Binding-site contacts:
Ligand atom PG contacts residue ARG47 of chain 1.D at 4.1 Å.
Ligand atom O3G contacts residue ARG47 of chain 1.D at 4.2 Å.
Ligand atom PB contacts residue ARG47 of chain 1.D at 4.0 Å.
Ligand atom O3B contacts residue MG1 of chain 1.L at 3.6 Å.
Ligand atom O3A contacts residue THR51 of chain 1.D at 3.5 Å (h-bond).
Ligand atom O1A contacts residue ILE52 of chain 1.D at 3.5 Å (h-bond).
Ligand atom PB contacts residue LYS50 of chain 1.D at 4.1 Å.
Ligand atom O2B contacts residue THR51 of chain 1.D at 1.9 Å (h-bond).
Ligand atom PA contacts residue LYS50 of chain 1.D at 4.1 Å.
Ligand atom O3B contacts residue ILE46 of chain 1.D at 4.1 Å.
Ligand atom O3G contacts residue ILE46 of chain 1.D at 3.7 Å.
Ligand atom O3G contacts residue ASN174 of chain 1.D at 2.9 Å (h-bond).
Ligand atom O1A contacts residue LYS50 of chain 1.D at 2.5 Å (salt-bridge).
Ligand atom O2A contacts residue GLY49 of chain 1.D at 3.5 Å (h-bond).
Ligand atom PA contacts residue GLY49 of chain 1.D at 4.0 Å.
Ligand atom O1B contacts residue ARG47 of chain 1.D at 3.6 Å.
Ligand atom O2G contacts residue THR51 of chain 1.D at 3.8 Å.
Ligand atom O1A contacts residue THR51 of chain 1.D at 2.7 Å (h-bond).
Ligand atom O3G contacts residue MG1 of chain 1.L at 4.1 Å.
Ligand atom O1B contacts residue LYS50 of chain 1.D at 3.3 Å.
Ligand atom O5' contacts residue ILE52 of chain 1.D at 3.6 Å.
Ligand atom PA contacts residue THR51 of chain 1.D at 4.0 Å.
Ligand atom O2B contacts residue ASN172 of chain 1.D at 4.2 Å.
Ligand atom O1A contacts residue GLY49 of chain 1.D at 3.1 Å.
Ligand atom O2B contacts residue MG1 of chain 1.L at 2.2 Å.
Ligand atom O5' contacts residue THR51 of chain 1.D at 3.5 Å.
Ligand atom O1B contacts residue GLY49 of chain 1.D at 3.7 Å.
Ligand atom O1B contacts residue ALA48 of chain 1.D at 3.1 Å (h-bond).
Ligand atom O1B contacts residue THR51 of chain 1.D at 4.2 Å.
Ligand atom PB contacts residue MG1 of chain 1.L at 3.4 Å.
Ligand atom S1G contacts residue ARG47 of chain 1.D at 4.2 Å.
Ligand atom O2A contacts residue ARG47 of chain 1.D at 4.2 Å.
Ligand atom O1B contacts residue SER45 of chain 1.D at 4.1 Å.
Ligand atom PA contacts residue ILE52 of chain 1.D at 4.2 Å.
Ligand atom O3A contacts residue MG1 of chain 1.L at 3.8 Å.
Ligand atom PG contacts residue MG1 of chain 1.L at 3.4 Å.
Ligand atom O2B contacts residue LYS50 of chain 1.D at 3.5 Å (salt-bridge).
Ligand atom PB contacts residue THR51 of chain 1.D at 3.2 Å.
Ligand atom O2G contacts residue MG1 of chain 1.L at 2.1 Å.
Ligand atom O3B contacts residue ARG47 of chain 1.D at 3.2 Å (salt-bridge).

A protein and the small-molecule ligand that binds it are described below.
Small molecule (SMILES): Nc1ncnc2c1ncn2[C@@H]1O[C@H](COP(=O)(O)OP(=O)(O)OP(O)(O)=S)[C@@H](O)[C@H]1O

Sequence of chain 1.D:
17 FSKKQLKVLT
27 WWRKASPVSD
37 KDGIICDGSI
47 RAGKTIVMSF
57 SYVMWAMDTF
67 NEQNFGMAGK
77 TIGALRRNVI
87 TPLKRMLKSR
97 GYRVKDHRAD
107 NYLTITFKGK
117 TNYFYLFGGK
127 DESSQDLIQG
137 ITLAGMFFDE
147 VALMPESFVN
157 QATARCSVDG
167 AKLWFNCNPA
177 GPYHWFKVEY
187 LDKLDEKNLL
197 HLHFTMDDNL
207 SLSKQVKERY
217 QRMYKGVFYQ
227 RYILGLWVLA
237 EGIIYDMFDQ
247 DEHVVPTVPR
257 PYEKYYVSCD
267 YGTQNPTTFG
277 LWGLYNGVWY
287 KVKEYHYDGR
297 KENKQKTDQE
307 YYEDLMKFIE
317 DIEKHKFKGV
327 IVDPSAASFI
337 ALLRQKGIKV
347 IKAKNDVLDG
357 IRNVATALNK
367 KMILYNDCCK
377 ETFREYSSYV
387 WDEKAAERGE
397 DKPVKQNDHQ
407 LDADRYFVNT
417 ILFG